Sequence of chain 1.D:
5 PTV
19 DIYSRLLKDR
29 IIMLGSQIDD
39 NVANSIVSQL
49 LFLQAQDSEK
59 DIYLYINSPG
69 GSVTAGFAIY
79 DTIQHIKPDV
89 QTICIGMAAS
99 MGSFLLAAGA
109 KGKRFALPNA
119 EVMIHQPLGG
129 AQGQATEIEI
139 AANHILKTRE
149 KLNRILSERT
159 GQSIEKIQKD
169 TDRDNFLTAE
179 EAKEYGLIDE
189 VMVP

Binding-site contacts:
Ligand atom N contacts residue TYR63 of chain 1.D at 2.9 Å (h-bond).
Ligand atom CZ contacts residue LEU115 of chain 1.D at 3.6 Å (hydrophobic).
Ligand atom CB contacts residue ILE91 of chain 1.D at 3.7 Å (hydrophobic).
Ligand atom C6 contacts residue LEU24 of chain 1.D at 3.9 Å (hydrophobic).
Ligand atom CE2 contacts residue TYR63 of chain 1.D at 3.5 Å (hydrophobic).
Ligand atom CE2 contacts residue LEU49 of chain 1.E at 3.8 Å (hydrophobic).
Ligand atom CE2 contacts residue ILE93 of chain 1.D at 3.9 Å (hydrophobic).
Ligand atom C5 contacts residue ILE29 of chain 1.D at 3.6 Å (hydrophobic).
Ligand atom CA contacts residue GLN89 of chain 1.D at 3.8 Å.
Ligand atom O contacts residue GLN89 of chain 1.D at 3.7 Å.
Ligand atom CA contacts residue TYR61 of chain 1.D at 3.7 Å (hydrophobic).
Ligand atom O1 contacts residue GLN52 of chain 1.E at 3.1 Å (h-bond).
Ligand atom CA contacts residue TYR61 of chain 1.D at 3.5 Å (hydrophobic).
Ligand atom CG contacts residue PHE113 of chain 1.D at 3.8 Å (hydrophobic).
Ligand atom C5 contacts residue LEU24 of chain 1.D at 3.5 Å (hydrophobic).
Ligand atom C6 contacts residue ASP27 of chain 1.D at 2.9 Å.
Ligand atom CD contacts residue TYR63 of chain 1.D at 3.6 Å (hydrophobic).
Ligand atom CE1 contacts residue LEU115 of chain 1.D at 3.7 Å (hydrophobic).
Ligand atom CA contacts residue TYR63 of chain 1.D at 3.8 Å (hydrophobic).
Ligand atom CE contacts residue ILE29 of chain 1.D at 3.9 Å (hydrophobic).
Ligand atom CB contacts residue GLN89 of chain 1.D at 3.2 Å.
Ligand atom C contacts residue TYR63 of chain 1.D at 3.6 Å (hydrophobic).
Ligand atom CD contacts residue PHE113 of chain 1.D at 3.9 Å (hydrophobic).
Ligand atom CB contacts residue TYR61 of chain 1.D at 3.8 Å (hydrophobic).
Ligand atom C3 contacts residue TYR63 of chain 1.D at 3.6 Å (hydrophobic).
Ligand atom CE contacts residue ASP27 of chain 1.D at 3.3 Å.
Ligand atom C3 contacts residue LEU49 of chain 1.E at 3.9 Å (hydrophobic).
Ligand atom CE1 contacts residue THR80 of chain 1.E at 3.6 Å.
Ligand atom CD contacts residue ILE29 of chain 1.D at 4.0 Å (hydrophobic).
Ligand atom CB contacts residue TYR61 of chain 1.D at 3.6 Å (hydrophobic).
Ligand atom C6 contacts residue ALA53 of chain 1.E at 3.8 Å (hydrophobic).
Ligand atom CZ contacts residue THR80 of chain 1.E at 3.4 Å.
Ligand atom C contacts residue TYR61 of chain 1.D at 3.4 Å (hydrophobic).
Ligand atom CD2 contacts residue TYR63 of chain 1.D at 3.3 Å (hydrophobic).
Ligand atom O contacts residue TYR63 of chain 1.D at 2.6 Å (h-bond).
Ligand atom CB contacts residue TYR63 of chain 1.D at 3.8 Å (hydrophobic).
Ligand atom O contacts residue TYR61 of chain 1.D at 3.6 Å.
Ligand atom CD1 contacts residue HIS83 of chain 1.E at 3.6 Å.
Ligand atom N contacts residue TYR61 of chain 1.D at 3.7 Å.
Ligand atom C2 contacts residue TYR63 of chain 1.D at 3.7 Å (hydrophobic).

Sequence of chain 1.E:
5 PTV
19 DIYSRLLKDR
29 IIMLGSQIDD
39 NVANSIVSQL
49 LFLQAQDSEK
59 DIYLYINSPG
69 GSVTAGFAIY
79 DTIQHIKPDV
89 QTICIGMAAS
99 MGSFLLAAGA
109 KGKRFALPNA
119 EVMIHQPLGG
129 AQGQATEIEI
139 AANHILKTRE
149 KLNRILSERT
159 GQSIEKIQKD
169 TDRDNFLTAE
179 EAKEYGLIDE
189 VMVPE

A protein and the small-molecule ligand that binds it are described below.
Small molecule (SMILES): CC/C=C/C(=O)N[C@@H](Cc1ccccc1)C(=O)N[C@H]1COC(=O)[C@@H]2C[C@@H](C)CN2C(=O)[C@H](C)NC(=O)[C@@H]2CCCCN2C(=O)[C@@H]2CCCN2C1=O